The protein below binds the small molecule below.
Small molecule (SMILES): O=c1[nH]cnc2c1ncn2[C@@H]1O[C@H](COP(=O)(O)O)[C@@H](O)[C@H]1O

Sequence of chain 1.C:
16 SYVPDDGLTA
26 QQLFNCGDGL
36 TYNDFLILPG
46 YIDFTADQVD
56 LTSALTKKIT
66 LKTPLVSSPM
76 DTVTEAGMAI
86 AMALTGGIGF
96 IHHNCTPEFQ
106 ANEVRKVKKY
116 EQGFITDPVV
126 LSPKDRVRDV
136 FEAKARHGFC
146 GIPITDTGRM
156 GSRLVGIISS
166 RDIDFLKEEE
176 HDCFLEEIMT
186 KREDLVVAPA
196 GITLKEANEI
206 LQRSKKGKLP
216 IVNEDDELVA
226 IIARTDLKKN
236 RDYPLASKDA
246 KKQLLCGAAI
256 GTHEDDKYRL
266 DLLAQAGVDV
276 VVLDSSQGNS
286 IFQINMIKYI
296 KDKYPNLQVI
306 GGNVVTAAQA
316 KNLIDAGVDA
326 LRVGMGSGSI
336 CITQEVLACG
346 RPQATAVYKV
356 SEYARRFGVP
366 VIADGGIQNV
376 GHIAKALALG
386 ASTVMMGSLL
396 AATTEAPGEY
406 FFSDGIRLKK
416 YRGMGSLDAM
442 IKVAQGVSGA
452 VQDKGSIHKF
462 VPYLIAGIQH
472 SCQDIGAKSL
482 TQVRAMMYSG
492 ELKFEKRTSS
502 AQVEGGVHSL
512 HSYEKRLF

Binding-site contacts:
Ligand atom O2' contacts residue ARG327 of chain 1.C at 3.2 Å (salt-bridge).
Ligand atom O6 contacts residue MET419 of chain 1.C at 3.0 Å (h-bond).
Ligand atom C3' contacts residue ASP369 of chain 1.C at 3.3 Å.
Ligand atom C6 contacts residue GLN446 of chain 1.C at 3.5 Å.
Ligand atom O1P contacts residue GLY392 of chain 1.C at 3.2 Å.
Ligand atom N1 contacts residue CYS336 of chain 1.C at 2.9 Å (h-bond).
Ligand atom C8 contacts residue MET75 of chain 1.C at 3.5 Å (hydrophobic).
Ligand atom O6 contacts residue GLY418 of chain 1.C at 3.3 Å.
Ligand atom O2P contacts residue SER393 of chain 1.C at 2.8 Å (h-bond).
Ligand atom C4 contacts residue NAD1 of chain 1.Z at 3.5 Å.
Ligand atom O3P contacts residue GLY333 of chain 1.C at 3.3 Å.
Ligand atom O3' contacts residue ASP369 of chain 1.C at 2.6 Å (salt-bridge).
Ligand atom C2 contacts residue CYS336 of chain 1.C at 1.7 Å (hydrophobic).
Ligand atom O3' contacts residue SER73 of chain 1.C at 2.8 Å (h-bond).
Ligand atom C3' contacts residue SER73 of chain 1.C at 3.3 Å.
Ligand atom O2' contacts residue ASP369 of chain 1.C at 2.6 Å (salt-bridge).
Ligand atom O2P contacts residue GLY392 of chain 1.C at 3.0 Å (h-bond).
Ligand atom O1P contacts residue SER334 of chain 1.C at 3.1 Å (h-bond).
Ligand atom N7 contacts residue MET419 of chain 1.C at 3.1 Å (h-bond).
Ligand atom O3P contacts residue GLY371 of chain 1.C at 3.3 Å (h-bond).
Ligand atom C6 contacts residue GLY420 of chain 1.C at 3.5 Å.
Ligand atom N1 contacts residue GLY447 of chain 1.C at 3.6 Å.
Ligand atom O5' contacts residue GLY370 of chain 1.C at 3.3 Å.
Ligand atom N3 contacts residue NAD1 of chain 1.Z at 3.2 Å.
Ligand atom O1P contacts residue TYR416 of chain 1.C at 2.4 Å (h-bond).
Ligand atom C4' contacts residue ASP369 of chain 1.C at 3.2 Å.
Ligand atom O1P contacts residue SER393 of chain 1.C at 2.8 Å (h-bond).
Ligand atom C1' contacts residue NAD1 of chain 1.Z at 3.3 Å.
Ligand atom P contacts residue SER393 of chain 1.C at 3.4 Å.
Ligand atom O2' contacts residue NAD1 of chain 1.Z at 3.0 Å (h-bond).
Ligand atom C2 contacts residue NAD1 of chain 1.Z at 3.4 Å.
Ligand atom C2' contacts residue NAD1 of chain 1.Z at 3.5 Å.
Ligand atom N1 contacts residue GLN446 of chain 1.C at 2.4 Å (h-bond).
Ligand atom C5 contacts residue ILE335 of chain 1.C at 3.5 Å (hydrophobic).
Ligand atom N3 contacts residue CYS336 of chain 1.C at 1.6 Å (h-bond).
Ligand atom C2 contacts residue GLN446 of chain 1.C at 3.1 Å.
Ligand atom C4 contacts residue CYS336 of chain 1.C at 2.8 Å (hydrophobic).
Ligand atom O6 contacts residue GLY420 of chain 1.C at 2.5 Å (h-bond).
Ligand atom O3P contacts residue SER334 of chain 1.C at 2.5 Å (h-bond).
Ligand atom O6 contacts residue GLY447 of chain 1.C at 3.5 Å.